The small molecule below binds the protein below.
Small molecule (SMILES): CC(=O)N[C@@H]1[C@@H](O)[C@H](O)[C@@H](CO)O[C@H]1O

Sequence of chain 37.E:
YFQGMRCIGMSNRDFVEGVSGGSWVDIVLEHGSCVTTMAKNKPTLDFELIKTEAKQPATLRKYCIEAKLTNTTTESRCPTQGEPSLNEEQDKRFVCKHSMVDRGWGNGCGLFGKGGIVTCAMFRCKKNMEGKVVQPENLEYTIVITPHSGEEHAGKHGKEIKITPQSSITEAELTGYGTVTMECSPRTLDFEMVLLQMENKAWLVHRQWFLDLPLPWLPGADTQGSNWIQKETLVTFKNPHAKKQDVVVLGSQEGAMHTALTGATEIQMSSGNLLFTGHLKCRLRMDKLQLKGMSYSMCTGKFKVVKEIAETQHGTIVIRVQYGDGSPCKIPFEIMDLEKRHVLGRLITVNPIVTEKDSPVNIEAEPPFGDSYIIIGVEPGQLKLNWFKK

Sequence of chain 37.F:
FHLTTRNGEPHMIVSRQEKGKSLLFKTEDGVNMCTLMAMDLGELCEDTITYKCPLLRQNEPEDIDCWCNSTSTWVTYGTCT

Binding-site contacts:
Ligand atom C8 contacts residue ASN75 of chain 37.E at 3.0 Å.
Ligand atom O6 contacts residue ASN75 of chain 37.E at 3.8 Å.
Ligand atom C1 contacts residue ASN75 of chain 37.E at 1.3 Å.
Ligand atom O5 contacts residue ASN75 of chain 37.E at 2.1 Å (h-bond).
Ligand atom O5 contacts residue THR48 of chain 37.F at 4.0 Å.
Ligand atom C4 contacts residue NAG1 of chain 37.Z at 2.9 Å.
Ligand atom O6 contacts residue NAG1 of chain 37.Z at 4.1 Å.
Ligand atom C5 contacts residue ASN75 of chain 37.E at 3.2 Å.
Ligand atom C8 contacts residue MET126 of chain 37.E at 3.7 Å (hydrophobic).
Ligand atom C6 contacts residue THR48 of chain 37.F at 4.4 Å.
Ligand atom C5 contacts residue NAG1 of chain 37.Z at 3.7 Å.
Ligand atom C8 contacts residue PHE98 of chain 37.E at 3.6 Å (hydrophobic).
Ligand atom C6 contacts residue CYS45 of chain 37.F at 4.4 Å (hydrophobic).
Ligand atom N2 contacts residue ASN75 of chain 37.E at 3.0 Å (h-bond).
Ligand atom O6 contacts residue THR48 of chain 37.F at 4.0 Å.
Ligand atom C3 contacts residue NAG1 of chain 37.Z at 3.3 Å.
Ligand atom C7 contacts residue ASN75 of chain 37.E at 2.8 Å.
Ligand atom O6 contacts residue GLU46 of chain 37.F at 3.8 Å.
Ligand atom C2 contacts residue ASN75 of chain 37.E at 2.6 Å.
Ligand atom C3 contacts residue ASN75 of chain 37.E at 3.5 Å.
Ligand atom O3 contacts residue NAG1 of chain 37.Z at 2.4 Å (h-bond).
Ligand atom C2 contacts residue NAG1 of chain 37.Z at 4.1 Å.
Ligand atom O6 contacts residue CYS45 of chain 37.F at 3.4 Å (h-bond).
Ligand atom C6 contacts residue ASN75 of chain 37.E at 3.8 Å.
Ligand atom O7 contacts residue MET126 of chain 37.E at 3.1 Å.
Ligand atom C6 contacts residue NAG1 of chain 37.Z at 3.4 Å.
Ligand atom C4 contacts residue ASN75 of chain 37.E at 4.0 Å.
Ligand atom C7 contacts residue MET126 of chain 37.E at 3.8 Å (hydrophobic).
Ligand atom O7 contacts residue ASN75 of chain 37.E at 3.2 Å (h-bond).
Ligand atom O4 contacts residue NAG1 of chain 37.Z at 1.6 Å.